This protein binds this small molecule.
Small molecule (SMILES): Cc1ccnc(NC(=S)Nc2cccc(C(F)(F)F)c2)c1

Sequence of chain 1.A:
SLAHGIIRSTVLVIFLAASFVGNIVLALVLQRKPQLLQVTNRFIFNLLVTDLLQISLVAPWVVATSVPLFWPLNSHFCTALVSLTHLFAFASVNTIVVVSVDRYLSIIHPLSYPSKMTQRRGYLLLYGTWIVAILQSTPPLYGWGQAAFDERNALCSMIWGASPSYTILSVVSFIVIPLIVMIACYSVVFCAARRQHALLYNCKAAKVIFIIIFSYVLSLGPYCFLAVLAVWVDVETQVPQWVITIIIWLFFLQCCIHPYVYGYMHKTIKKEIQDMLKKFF

Binding-site contacts:
Ligand atom C14 contacts residue ASN100 of chain 1.A at 4.4 Å.
Ligand atom S01 contacts residue PHE96 of chain 1.A at 3.8 Å.
Ligand atom C04 contacts residue PHE96 of chain 1.A at 4.2 Å (hydrophobic).
Ligand atom N03 contacts residue LEU99 of chain 1.A at 4.0 Å.
Ligand atom C07 contacts residue PHE96 of chain 1.A at 4.3 Å (hydrophobic).
Ligand atom F01 contacts residue ASN100 of chain 1.A at 3.1 Å.